Binding-site contacts:
Ligand atom OP1 contacts residue SER51 of chain 7.D at 2.8 Å (h-bond).
Ligand atom OP1 contacts residue ASN55 of chain 7.D at 3.4 Å (h-bond).
Ligand atom OP1 contacts residue ARG49 of chain 7.D at 2.5 Å (salt-bridge).
Ligand atom C2 contacts residue SER47 of chain 7.C at 3.2 Å.
Ligand atom OP2 contacts residue LYS89 of chain 7.D at 3.4 Å (salt-bridge).
Ligand atom N7 contacts residue THR45 of chain 7.C at 2.5 Å (h-bond).
Ligand atom P contacts residue LYS57 of chain 7.D at 3.2 Å.
Ligand atom C6 contacts residue TYR85 of chain 7.C at 3.7 Å (hydrophobic).
Ligand atom OP2 contacts residue LYS57 of chain 7.D at 2.6 Å (salt-bridge).
Ligand atom N6 contacts residue THR91 of chain 7.D at 3.4 Å (h-bond).
Ligand atom OP2 contacts residue TYR85 of chain 7.C at 2.9 Å (h-bond).
Ligand atom P contacts residue ARG49 of chain 7.D at 3.2 Å.
Ligand atom C6 contacts residue THR45 of chain 7.C at 3.5 Å.
Ligand atom N1 contacts residue SER47 of chain 7.C at 2.8 Å (h-bond).
Ligand atom C5 contacts residue THR45 of chain 7.C at 3.2 Å.
Ligand atom C8 contacts residue TYR85 of chain 7.C at 3.7 Å (hydrophobic).
Ligand atom O5' contacts residue LYS57 of chain 7.D at 3.1 Å (salt-bridge).
Ligand atom O3' contacts residue SER51 of chain 7.D at 3.4 Å.
Ligand atom O5' contacts residue ARG49 of chain 7.D at 3.6 Å (salt-bridge).
Ligand atom OP2 contacts residue LYS57 of chain 7.D at 3.2 Å (salt-bridge).
Ligand atom OP1 contacts residue LYS57 of chain 7.D at 2.8 Å.
Ligand atom OP2 contacts residue LYS43 of chain 7.C at 3.0 Å (salt-bridge).
Ligand atom N7 contacts residue LYS61 of chain 7.C at 3.5 Å.
Ligand atom OP1 contacts residue LYS89 of chain 7.D at 3.3 Å (salt-bridge).
Ligand atom N6 contacts residue THR59 of chain 7.C at 2.9 Å (h-bond).
Ligand atom N1 contacts residue THR59 of chain 7.C at 3.5 Å.
Ligand atom C5' contacts residue TYR85 of chain 7.C at 3.7 Å (hydrophobic).
Ligand atom N6 contacts residue THR45 of chain 7.C at 2.9 Å (h-bond).
Ligand atom OP2 contacts residue SER51 of chain 7.D at 3.5 Å (h-bond).
Ligand atom OP2 contacts residue ASN55 of chain 7.D at 3.5 Å (h-bond).
Ligand atom C5 contacts residue TYR85 of chain 7.C at 3.7 Å (hydrophobic).
Ligand atom OP1 contacts residue SER52 of chain 7.D at 2.9 Å (h-bond).
Ligand atom O3' contacts residue ARG49 of chain 7.D at 3.0 Å (salt-bridge).
Ligand atom N7 contacts residue TYR85 of chain 7.C at 3.6 Å.
Ligand atom OP2 contacts residue LYS89 of chain 7.D at 3.5 Å (salt-bridge).
Ligand atom C5' contacts residue ARG49 of chain 7.D at 3.1 Å.
Ligand atom P contacts residue LYS89 of chain 7.D at 3.4 Å.
Ligand atom C8 contacts residue THR45 of chain 7.C at 3.6 Å.
Ligand atom O2' contacts residue GLU63 of chain 7.C at 3.6 Å.
Ligand atom P contacts residue SER51 of chain 7.D at 3.4 Å.

Sequence of chain 7.C:
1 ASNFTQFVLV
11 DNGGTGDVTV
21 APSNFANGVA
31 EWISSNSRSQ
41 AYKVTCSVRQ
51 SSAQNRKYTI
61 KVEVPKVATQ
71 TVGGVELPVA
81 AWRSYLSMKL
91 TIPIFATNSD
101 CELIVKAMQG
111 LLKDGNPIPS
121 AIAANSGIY

Sequence of chain 7.D:
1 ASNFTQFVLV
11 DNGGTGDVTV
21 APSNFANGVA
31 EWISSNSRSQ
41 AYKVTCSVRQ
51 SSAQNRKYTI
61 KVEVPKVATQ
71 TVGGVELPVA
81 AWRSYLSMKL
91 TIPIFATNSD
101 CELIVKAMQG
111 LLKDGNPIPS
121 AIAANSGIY

A small-molecule ligand and the protein it binds are described below.
Small molecule (SMILES): Nc1ccn([C@@H]2O[C@H](CO[P](=O)(O)O[C@H]3[C@@H](O)[C@H](n4cnc5c(N)ncnc54)O[C@@H]3CO[P](=O)(O)O[C@H]3[C@@H](O)[C@H](n4cnc5c(=O)nc(N)[nH]c54)O[C@@H]3CO[P](=O)(O)O[C@H]3[C@@H](O)[C@H](n4cnc5c(N)ncnc54)O[C@@H]3CO[P](=O)(O)O[C@H]3[C@@H](O)[C@H](n4cnc5c(N)ncnc54)O[C@@H]3CO[P](=O)(O)O[C@H]3[C@@H](O)[C@H](n4ccc(=O)[nH]c4=O)O[C@@H]3CO[P](=O)(O)O[C@H]3[C@@H](O)[C@H](n4ccc(N)nc4=O)O[C@@H]3CO[P](=O)(O)O[C@H]3[C@@H](O)[C@H](n4ccc(=O)[nH]c4=O)O[C@@H]3CO[P](=O)(O)O[C@H]3[C@@H](O)[C@H](n4cnc5c(=O)nc(N)[nH]c54)O[C@@H]3COPO)[C@@H](O)[C@H]2O)c(=O)n1